A protein and the small-molecule ligand that binds it are described below.
Small molecule (SMILES): CSCC[C@H](NC(=O)[C@@H]1CCCN1C(=O)[C@H](CC(C)C)NC(=O)[C@H](CC(C)C)NC(=O)[C@H](CCCCN)NC(=O)[C@H](C)NC(=O)[C@H](CCCCN)NC(=O)[C@@H](N)CCCN=C(N)N)C(=O)N[C@@H](CCC(=O)O)C(=O)N[C@@H](CCC(=O)O)C(=O)N[C@@H](C)C(=O)N[C@@H](CC(C)C)C(=O)N[C@@H](CC(C)C)C(=O)N1CCC[C@H]1C=O

Sequence of chain 6.C:
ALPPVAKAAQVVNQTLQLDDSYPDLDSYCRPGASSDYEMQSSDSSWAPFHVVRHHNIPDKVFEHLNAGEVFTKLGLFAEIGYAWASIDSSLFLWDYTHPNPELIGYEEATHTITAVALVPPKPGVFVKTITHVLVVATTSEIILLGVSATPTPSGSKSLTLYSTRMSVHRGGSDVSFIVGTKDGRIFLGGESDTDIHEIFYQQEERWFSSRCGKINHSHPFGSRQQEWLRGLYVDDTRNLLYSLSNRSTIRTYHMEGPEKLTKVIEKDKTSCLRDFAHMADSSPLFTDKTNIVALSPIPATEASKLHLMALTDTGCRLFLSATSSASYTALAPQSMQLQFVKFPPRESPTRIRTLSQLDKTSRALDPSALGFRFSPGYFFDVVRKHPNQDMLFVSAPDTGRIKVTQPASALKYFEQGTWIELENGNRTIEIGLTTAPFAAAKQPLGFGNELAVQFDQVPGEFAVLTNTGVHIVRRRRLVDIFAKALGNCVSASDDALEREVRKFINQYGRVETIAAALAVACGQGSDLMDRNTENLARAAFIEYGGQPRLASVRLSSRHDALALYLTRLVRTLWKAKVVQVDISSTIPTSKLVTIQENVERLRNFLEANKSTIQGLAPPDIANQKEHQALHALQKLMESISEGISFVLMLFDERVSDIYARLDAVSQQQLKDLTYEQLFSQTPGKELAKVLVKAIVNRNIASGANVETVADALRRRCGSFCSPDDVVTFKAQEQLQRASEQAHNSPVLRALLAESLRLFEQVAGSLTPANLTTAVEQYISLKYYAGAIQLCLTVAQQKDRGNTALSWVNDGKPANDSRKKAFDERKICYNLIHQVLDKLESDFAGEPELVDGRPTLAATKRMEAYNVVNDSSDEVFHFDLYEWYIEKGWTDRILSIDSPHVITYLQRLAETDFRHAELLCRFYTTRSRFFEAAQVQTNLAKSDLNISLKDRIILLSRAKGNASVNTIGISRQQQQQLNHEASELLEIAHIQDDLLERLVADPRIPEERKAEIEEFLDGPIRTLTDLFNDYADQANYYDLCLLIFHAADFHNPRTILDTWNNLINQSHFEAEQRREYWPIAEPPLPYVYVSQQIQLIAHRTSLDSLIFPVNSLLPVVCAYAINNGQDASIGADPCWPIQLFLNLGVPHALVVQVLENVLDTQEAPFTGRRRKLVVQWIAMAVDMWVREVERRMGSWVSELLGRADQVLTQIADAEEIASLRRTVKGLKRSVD

Binding-site contacts:
Ligand atom CD1 contacts residue GLY124 of chain 6.C at 3.9 Å.
Ligand atom O contacts residue PHE126 of chain 6.C at 3.4 Å.
Ligand atom O contacts residue VAL127 of chain 6.C at 2.5 Å (h-bond).
Ligand atom CG contacts residue TYR162 of chain 6.C at 3.9 Å (hydrophobic).
Ligand atom N contacts residue SER163 of chain 6.C at 3.9 Å.
Ligand atom CB contacts residue GLY105 of chain 6.C at 3.2 Å.
Ligand atom O contacts residue GLY105 of chain 6.C at 3.7 Å.
Ligand atom CD2 contacts residue LEU161 of chain 6.C at 3.6 Å (hydrophobic).
Ligand atom O contacts residue GLN203 of chain 6.C at 3.5 Å (h-bond).
Ligand atom CA contacts residue ILE130 of chain 6.C at 3.5 Å (hydrophobic).
Ligand atom N contacts residue GLY105 of chain 6.C at 2.8 Å (h-bond).
Ligand atom O contacts residue TYR162 of chain 6.C at 3.6 Å.
Ligand atom CA contacts residue VAL125 of chain 6.C at 3.4 Å (hydrophobic).
Ligand atom SD contacts residue ARG165 of chain 6.C at 3.5 Å.
Ligand atom CD1 contacts residue TYR162 of chain 6.C at 3.5 Å (hydrophobic).
Ligand atom CA contacts residue GLY105 of chain 6.C at 3.9 Å.
Ligand atom CB contacts residue ILE130 of chain 6.C at 3.6 Å (hydrophobic).
Ligand atom CD1 contacts residue GLN203 of chain 6.C at 3.5 Å.
Ligand atom N contacts residue LEU161 of chain 6.C at 3.2 Å (h-bond).
Ligand atom CA contacts residue SER163 of chain 6.C at 3.7 Å.
Ligand atom CA contacts residue LEU161 of chain 6.C at 3.5 Å (hydrophobic).
Ligand atom O contacts residue SER163 of chain 6.C at 3.1 Å (h-bond).
Ligand atom CD2 contacts residue PHE126 of chain 6.C at 3.4 Å (hydrophobic).
Ligand atom O contacts residue LEU161 of chain 6.C at 3.4 Å (h-bond).
Ligand atom C contacts residue ILE130 of chain 6.C at 3.9 Å (hydrophobic).
Ligand atom OE1 contacts residue ARG165 of chain 6.C at 2.9 Å (salt-bridge).
Ligand atom O contacts residue ILE130 of chain 6.C at 3.7 Å.
Ligand atom CB contacts residue TYR162 of chain 6.C at 3.5 Å (hydrophobic).
Ligand atom CB contacts residue VAL125 of chain 6.C at 3.3 Å (hydrophobic).
Ligand atom CB contacts residue ILE104 of chain 6.C at 3.6 Å (hydrophobic).
Ligand atom O contacts residue VAL127 of chain 6.C at 3.5 Å.
Ligand atom C contacts residue LEU161 of chain 6.C at 3.9 Å (hydrophobic).
Ligand atom CE contacts residue ARG165 of chain 6.C at 3.8 Å.
Ligand atom CD contacts residue GLN203 of chain 6.C at 3.5 Å.
Ligand atom CD contacts residue ARG165 of chain 6.C at 3.8 Å.
Ligand atom N contacts residue VAL125 of chain 6.C at 3.5 Å (h-bond).
Ligand atom CA contacts residue PHE126 of chain 6.C at 3.9 Å (hydrophobic).
Ligand atom C contacts residue GLY105 of chain 6.C at 3.8 Å.
Ligand atom CA contacts residue GLY105 of chain 6.C at 3.6 Å.
Ligand atom C contacts residue VAL127 of chain 6.C at 3.7 Å (hydrophobic).